Sequence of chain 1.C:
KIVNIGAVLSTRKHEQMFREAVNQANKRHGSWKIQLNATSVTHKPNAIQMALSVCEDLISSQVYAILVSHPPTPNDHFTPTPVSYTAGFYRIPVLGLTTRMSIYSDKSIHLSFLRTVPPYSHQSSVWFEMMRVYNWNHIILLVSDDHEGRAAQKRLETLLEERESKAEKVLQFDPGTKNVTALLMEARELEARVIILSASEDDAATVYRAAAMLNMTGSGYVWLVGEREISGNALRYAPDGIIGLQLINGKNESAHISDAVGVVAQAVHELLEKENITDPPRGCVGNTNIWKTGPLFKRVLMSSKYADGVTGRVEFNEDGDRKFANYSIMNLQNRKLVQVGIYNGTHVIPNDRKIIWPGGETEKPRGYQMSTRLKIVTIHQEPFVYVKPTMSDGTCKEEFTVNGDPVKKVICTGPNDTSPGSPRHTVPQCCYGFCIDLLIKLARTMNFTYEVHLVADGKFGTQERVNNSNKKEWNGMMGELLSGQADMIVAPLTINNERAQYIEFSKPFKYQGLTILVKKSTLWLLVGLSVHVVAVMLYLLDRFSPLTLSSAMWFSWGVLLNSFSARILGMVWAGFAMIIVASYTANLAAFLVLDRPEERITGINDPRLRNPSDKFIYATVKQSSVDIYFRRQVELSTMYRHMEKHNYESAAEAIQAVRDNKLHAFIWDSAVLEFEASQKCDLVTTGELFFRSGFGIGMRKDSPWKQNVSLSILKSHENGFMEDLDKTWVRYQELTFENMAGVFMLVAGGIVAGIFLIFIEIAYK

This small molecule binds to this protein.
Small molecule (SMILES): CC(=O)N[C@@H]1[C@@H](O)[C@H](O)[C@@H](CO)O[C@H]1O

Binding-site contacts:
Ligand atom O7 contacts residue MET470 of chain 1.C at 3.4 Å.
Ligand atom O5 contacts residue LEU774 of chain 1.C at 4.4 Å.
Ligand atom C2 contacts residue ASN771 of chain 1.C at 2.5 Å.
Ligand atom O6 contacts residue LEU774 of chain 1.C at 4.3 Å.
Ligand atom C5 contacts residue ASN771 of chain 1.C at 3.7 Å.
Ligand atom C8 contacts residue ASN771 of chain 1.C at 3.7 Å.
Ligand atom O5 contacts residue ASN771 of chain 1.C at 2.3 Å (h-bond).
Ligand atom N2 contacts residue MET470 of chain 1.C at 4.1 Å.
Ligand atom O7 contacts residue ASN771 of chain 1.C at 2.9 Å (h-bond).
Ligand atom C1 contacts residue ASN771 of chain 1.C at 1.4 Å.
Ligand atom N2 contacts residue ASN771 of chain 1.C at 3.1 Å (h-bond).
Ligand atom C4 contacts residue ASN771 of chain 1.C at 4.2 Å.
Ligand atom C7 contacts residue ASN771 of chain 1.C at 3.2 Å.
Ligand atom C7 contacts residue MET470 of chain 1.C at 4.2 Å (hydrophobic).
Ligand atom C3 contacts residue ASN771 of chain 1.C at 3.8 Å.